Sequence of chain 1.A:
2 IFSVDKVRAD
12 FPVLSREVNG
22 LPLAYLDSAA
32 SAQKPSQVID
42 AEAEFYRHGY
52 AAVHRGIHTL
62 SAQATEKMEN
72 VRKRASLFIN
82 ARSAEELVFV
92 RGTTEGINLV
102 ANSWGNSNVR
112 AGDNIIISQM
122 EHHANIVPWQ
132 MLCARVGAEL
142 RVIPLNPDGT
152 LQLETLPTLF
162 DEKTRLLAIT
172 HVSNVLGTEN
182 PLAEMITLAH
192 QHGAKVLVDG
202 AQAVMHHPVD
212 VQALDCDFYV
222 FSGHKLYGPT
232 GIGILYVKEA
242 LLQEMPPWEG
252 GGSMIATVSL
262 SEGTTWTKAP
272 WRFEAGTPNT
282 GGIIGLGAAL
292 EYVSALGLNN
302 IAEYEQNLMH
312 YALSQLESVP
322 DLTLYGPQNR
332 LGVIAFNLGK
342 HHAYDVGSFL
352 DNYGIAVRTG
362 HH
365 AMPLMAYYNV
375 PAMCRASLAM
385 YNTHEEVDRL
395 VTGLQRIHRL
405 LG

Sequence of chain 2.A:
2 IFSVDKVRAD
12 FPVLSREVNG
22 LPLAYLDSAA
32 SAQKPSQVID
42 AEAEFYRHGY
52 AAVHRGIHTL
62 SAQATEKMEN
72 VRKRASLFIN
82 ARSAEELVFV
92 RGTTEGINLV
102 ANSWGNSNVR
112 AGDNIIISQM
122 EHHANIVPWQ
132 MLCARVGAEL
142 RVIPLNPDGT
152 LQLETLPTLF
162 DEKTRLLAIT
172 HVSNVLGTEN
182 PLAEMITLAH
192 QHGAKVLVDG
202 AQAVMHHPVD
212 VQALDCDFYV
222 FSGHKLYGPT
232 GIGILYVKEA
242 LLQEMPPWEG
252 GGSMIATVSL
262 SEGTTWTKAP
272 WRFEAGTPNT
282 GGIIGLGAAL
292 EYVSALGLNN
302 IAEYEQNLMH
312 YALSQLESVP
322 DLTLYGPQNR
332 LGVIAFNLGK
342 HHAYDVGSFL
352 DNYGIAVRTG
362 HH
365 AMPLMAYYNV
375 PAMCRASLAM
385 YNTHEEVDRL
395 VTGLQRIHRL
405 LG

Binding-site contacts:
Ligand atom CA contacts residue ALA31 of chain 2.A at 4.0 Å (hydrophobic).
Ligand atom O contacts residue ALA30 of chain 2.A at 3.6 Å (h-bond).
Ligand atom CA contacts residue LYS226 of chain 2.A at 3.3 Å.
Ligand atom C contacts residue ARG359 of chain 2.A at 3.2 Å.
Ligand atom C contacts residue ASN175 of chain 2.A at 3.1 Å.
Ligand atom C contacts residue ALA31 of chain 2.A at 4.4 Å (hydrophobic).
Ligand atom CB contacts residue ALA31 of chain 2.A at 4.2 Å (hydrophobic).
Ligand atom C contacts residue ARG379 of chain 2.A at 3.5 Å.
Ligand atom CA contacts residue PLP1 of chain 2.C at 2.9 Å.
Ligand atom SE contacts residue CSZ364 of chain 2.A at 3.8 Å.
Ligand atom SE contacts residue ARG359 of chain 2.A at 3.3 Å.
Ligand atom C contacts residue HIS123 of chain 2.A at 4.2 Å.
Ligand atom CB contacts residue HIS123 of chain 2.A at 3.7 Å.
Ligand atom O contacts residue ALA31 of chain 2.A at 3.8 Å.
Ligand atom CA contacts residue ARG359 of chain 2.A at 3.7 Å.
Ligand atom CA contacts residue ASN175 of chain 2.A at 4.4 Å.
Ligand atom N contacts residue LYS226 of chain 2.A at 2.1 Å (salt-bridge).
Ligand atom O contacts residue ASN175 of chain 2.A at 3.5 Å (h-bond).
Ligand atom N contacts residue GLN203 of chain 2.A at 3.7 Å.
Ligand atom N contacts residue PLP1 of chain 2.C at 1.4 Å.
Ligand atom SE contacts residue HIS55 of chain 1.A at 4.5 Å.
Ligand atom CB contacts residue ARG359 of chain 2.A at 3.8 Å.
Ligand atom O contacts residue ARG379 of chain 2.A at 2.5 Å (salt-bridge).
Ligand atom CA contacts residue ALA30 of chain 2.A at 3.8 Å (hydrophobic).
Ligand atom C contacts residue LYS226 of chain 2.A at 4.5 Å.
Ligand atom N contacts residue HIS123 of chain 2.A at 3.9 Å.
Ligand atom N contacts residue ALA30 of chain 2.A at 3.8 Å.
Ligand atom C contacts residue PLP1 of chain 2.C at 3.8 Å.
Ligand atom C contacts residue ALA30 of chain 2.A at 4.0 Å (hydrophobic).
Ligand atom CB contacts residue LYS226 of chain 2.A at 3.7 Å.
Ligand atom C contacts residue GLN203 of chain 2.A at 4.4 Å.
Ligand atom CB contacts residue PLP1 of chain 2.C at 3.2 Å.
Ligand atom CA contacts residue HIS123 of chain 2.A at 4.1 Å.
Ligand atom O contacts residue GLN203 of chain 2.A at 4.5 Å.
Ligand atom SE contacts residue HIS123 of chain 2.A at 3.6 Å.
Ligand atom O contacts residue ARG359 of chain 2.A at 3.0 Å (salt-bridge).

A small-molecule ligand and the protein it binds are described below.
Small molecule (SMILES): N[C@@H](C[SeH])C(=O)O